Sequence of chain 1.A:
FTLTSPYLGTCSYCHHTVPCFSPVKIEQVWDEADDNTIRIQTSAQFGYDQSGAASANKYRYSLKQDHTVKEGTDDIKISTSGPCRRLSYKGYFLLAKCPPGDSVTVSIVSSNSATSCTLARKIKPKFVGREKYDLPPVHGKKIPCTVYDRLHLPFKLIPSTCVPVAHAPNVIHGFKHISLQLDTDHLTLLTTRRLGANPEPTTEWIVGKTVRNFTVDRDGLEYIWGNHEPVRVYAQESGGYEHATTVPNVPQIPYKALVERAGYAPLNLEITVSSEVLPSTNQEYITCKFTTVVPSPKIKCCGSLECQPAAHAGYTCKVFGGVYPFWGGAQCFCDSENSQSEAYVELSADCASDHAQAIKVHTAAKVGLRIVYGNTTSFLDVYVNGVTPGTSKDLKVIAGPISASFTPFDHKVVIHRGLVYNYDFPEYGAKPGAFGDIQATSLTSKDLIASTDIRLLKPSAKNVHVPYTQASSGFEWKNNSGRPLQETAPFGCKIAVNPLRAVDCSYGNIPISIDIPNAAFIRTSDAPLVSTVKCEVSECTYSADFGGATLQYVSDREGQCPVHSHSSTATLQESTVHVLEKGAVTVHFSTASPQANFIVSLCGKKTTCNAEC

Binding-site contacts:
Ligand atom C3 contacts residue ASN318 of chain 1.B at 3.8 Å.
Ligand atom C8 contacts residue LYS556 of chain 1.A at 3.5 Å.
Ligand atom O6 contacts residue HIS282 of chain 1.B at 3.6 Å.
Ligand atom C1 contacts residue SER284 of chain 1.B at 3.9 Å.
Ligand atom O7 contacts residue GLN286 of chain 1.B at 4.4 Å.
Ligand atom C1 contacts residue ASN318 of chain 1.B at 1.4 Å.
Ligand atom C8 contacts residue VAL316 of chain 1.B at 4.4 Å (hydrophobic).
Ligand atom C4 contacts residue ASN318 of chain 1.B at 4.2 Å.
Ligand atom O5 contacts residue SER284 of chain 1.B at 3.9 Å.
Ligand atom C5 contacts residue ASN318 of chain 1.B at 3.6 Å.
Ligand atom N2 contacts residue ASN318 of chain 1.B at 3.0 Å (h-bond).
Ligand atom C8 contacts residue ASN318 of chain 1.B at 4.3 Å.
Ligand atom C5 contacts residue HIS282 of chain 1.B at 4.2 Å.
Ligand atom C5 contacts residue SER284 of chain 1.B at 3.9 Å.
Ligand atom O7 contacts residue ASN318 of chain 1.B at 3.0 Å (h-bond).
Ligand atom C6 contacts residue HIS282 of chain 1.B at 4.0 Å.
Ligand atom C7 contacts residue ASN318 of chain 1.B at 3.2 Å.
Ligand atom C2 contacts residue ASN318 of chain 1.B at 2.5 Å.
Ligand atom O5 contacts residue HIS282 of chain 1.B at 3.2 Å (h-bond).
Ligand atom N2 contacts residue VAL316 of chain 1.B at 4.4 Å.
Ligand atom C6 contacts residue SER284 of chain 1.B at 4.2 Å.
Ligand atom C1 contacts residue HIS282 of chain 1.B at 4.1 Å.
Ligand atom O5 contacts residue ASN318 of chain 1.B at 2.4 Å (h-bond).

This protein binds this small molecule.
Small molecule (SMILES): CC(=O)N[C@H]1[C@H](O[C@H]2[C@H](O)[C@@H](NC(C)=O)CO[C@@H]2CO)O[C@H](CO)[C@@H](O[C@@H]2O[C@H](CO)[C@@H](O)[C@H](O[C@H]3O[C@H](CO)[C@@H](O)[C@H](O)[C@@H]3O)[C@@H]2O)[C@@H]1O

Sequence of chain 1.B:
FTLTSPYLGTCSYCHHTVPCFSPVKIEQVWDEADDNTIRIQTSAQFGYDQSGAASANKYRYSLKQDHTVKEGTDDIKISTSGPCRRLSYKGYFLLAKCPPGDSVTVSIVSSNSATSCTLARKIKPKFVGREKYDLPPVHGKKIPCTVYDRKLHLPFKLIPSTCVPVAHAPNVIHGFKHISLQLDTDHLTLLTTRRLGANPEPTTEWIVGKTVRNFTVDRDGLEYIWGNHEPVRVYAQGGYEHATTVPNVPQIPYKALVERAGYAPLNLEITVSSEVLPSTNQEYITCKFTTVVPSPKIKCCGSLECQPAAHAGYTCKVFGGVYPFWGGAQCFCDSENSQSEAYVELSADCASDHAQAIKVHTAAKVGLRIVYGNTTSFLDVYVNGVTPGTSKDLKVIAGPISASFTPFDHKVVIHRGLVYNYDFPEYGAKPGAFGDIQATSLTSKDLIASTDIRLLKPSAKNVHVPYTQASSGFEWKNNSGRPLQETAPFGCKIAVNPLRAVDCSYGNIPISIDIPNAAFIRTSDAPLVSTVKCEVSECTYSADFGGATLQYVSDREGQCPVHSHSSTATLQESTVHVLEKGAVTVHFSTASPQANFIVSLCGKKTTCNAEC